Binding-site contacts:
Ligand atom CAN contacts residue ASN134 of chain 1.B at 4.0 Å.
Ligand atom CAK contacts residue LYS125 of chain 1.B at 4.2 Å.
Ligand atom CAE contacts residue SER135 of chain 1.B at 3.9 Å.
Ligand atom CAI contacts residue GLN136 of chain 1.B at 4.1 Å.
Ligand atom CAE contacts residue ASN134 of chain 1.B at 4.3 Å.
Ligand atom CAG contacts residue GLN136 of chain 1.B at 3.6 Å.
Ligand atom CAF contacts residue ALA64 of chain 1.A at 3.7 Å (hydrophobic).
Ligand atom OAA contacts residue PRO124 of chain 1.B at 3.9 Å.
Ligand atom CAG contacts residue ILE137 of chain 1.B at 4.0 Å (hydrophobic).
Ligand atom SAO contacts residue SER123 of chain 1.B at 4.0 Å.
Ligand atom CAK contacts residue SER123 of chain 1.B at 3.7 Å.
Ligand atom OAC contacts residue LYS125 of chain 1.B at 4.1 Å.
Ligand atom OAB contacts residue LYS125 of chain 1.B at 3.8 Å.
Ligand atom CAM contacts residue ALA133 of chain 1.B at 4.5 Å (hydrophobic).
Ligand atom SAO contacts residue PRO124 of chain 1.B at 4.1 Å.
Ligand atom CAE contacts residue THR89 of chain 1.A at 4.5 Å.
Ligand atom CAJ contacts residue ALA133 of chain 1.B at 3.3 Å (hydrophobic).
Ligand atom CAG contacts residue THR89 of chain 1.A at 3.8 Å.
Ligand atom CAE contacts residue ALA64 of chain 1.A at 3.5 Å (hydrophobic).
Ligand atom CAK contacts residue PRO124 of chain 1.B at 4.3 Å (hydrophobic).
Ligand atom CAF contacts residue SER135 of chain 1.B at 4.3 Å.
Ligand atom NAL contacts residue LYS125 of chain 1.B at 4.2 Å.
Ligand atom CAN contacts residue SER135 of chain 1.B at 4.3 Å.
Ligand atom CAE contacts residue PHE60 of chain 1.A at 4.3 Å (hydrophobic).
Ligand atom CAG contacts residue SER135 of chain 1.B at 3.4 Å.
Ligand atom CAI contacts residue SER135 of chain 1.B at 4.4 Å.
Ligand atom CAH contacts residue ALA133 of chain 1.B at 4.4 Å (hydrophobic).
Ligand atom SAO contacts residue LYS125 of chain 1.B at 4.1 Å.
Ligand atom NAL contacts residue ALA133 of chain 1.B at 3.4 Å (h-bond).
Ligand atom CAJ contacts residue ASN134 of chain 1.B at 4.4 Å.
Ligand atom CAI contacts residue ALA133 of chain 1.B at 4.0 Å (hydrophobic).
Ligand atom OAD contacts residue SER123 of chain 1.B at 3.1 Å (h-bond).
Ligand atom CAF contacts residue ASN134 of chain 1.B at 3.3 Å.
Ligand atom CAN contacts residue ALA133 of chain 1.B at 3.2 Å (hydrophobic).
Ligand atom CAK contacts residue ALA133 of chain 1.B at 4.3 Å (hydrophobic).
Ligand atom OAD contacts residue PRO124 of chain 1.B at 3.3 Å.
Ligand atom CAI contacts residue ILE137 of chain 1.B at 3.7 Å (hydrophobic).
Ligand atom OAD contacts residue LYS125 of chain 1.B at 3.1 Å (salt-bridge).
Ligand atom CAH contacts residue ASN134 of chain 1.B at 3.9 Å.

Sequence of chain 1.B:
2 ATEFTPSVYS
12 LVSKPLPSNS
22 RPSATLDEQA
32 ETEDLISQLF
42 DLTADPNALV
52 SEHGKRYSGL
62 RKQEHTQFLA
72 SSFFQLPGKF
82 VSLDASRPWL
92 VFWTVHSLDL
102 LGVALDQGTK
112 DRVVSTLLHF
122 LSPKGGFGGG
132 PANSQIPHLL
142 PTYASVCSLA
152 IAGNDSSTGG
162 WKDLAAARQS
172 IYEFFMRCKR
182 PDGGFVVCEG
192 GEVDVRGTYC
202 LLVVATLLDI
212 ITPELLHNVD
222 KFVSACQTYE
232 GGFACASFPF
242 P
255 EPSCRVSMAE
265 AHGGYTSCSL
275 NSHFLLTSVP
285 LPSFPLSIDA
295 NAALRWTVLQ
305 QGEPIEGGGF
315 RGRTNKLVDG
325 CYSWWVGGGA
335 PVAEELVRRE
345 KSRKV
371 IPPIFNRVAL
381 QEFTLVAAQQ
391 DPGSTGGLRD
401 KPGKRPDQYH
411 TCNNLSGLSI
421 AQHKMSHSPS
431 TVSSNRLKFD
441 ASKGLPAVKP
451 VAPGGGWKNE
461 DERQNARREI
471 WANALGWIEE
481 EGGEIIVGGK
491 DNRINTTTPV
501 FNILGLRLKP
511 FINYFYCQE

This small molecule binds to this protein.
Small molecule (SMILES): O=S(=O)(O)C[C@H](O)CNC1CCCCC1

Sequence of chain 1.A:
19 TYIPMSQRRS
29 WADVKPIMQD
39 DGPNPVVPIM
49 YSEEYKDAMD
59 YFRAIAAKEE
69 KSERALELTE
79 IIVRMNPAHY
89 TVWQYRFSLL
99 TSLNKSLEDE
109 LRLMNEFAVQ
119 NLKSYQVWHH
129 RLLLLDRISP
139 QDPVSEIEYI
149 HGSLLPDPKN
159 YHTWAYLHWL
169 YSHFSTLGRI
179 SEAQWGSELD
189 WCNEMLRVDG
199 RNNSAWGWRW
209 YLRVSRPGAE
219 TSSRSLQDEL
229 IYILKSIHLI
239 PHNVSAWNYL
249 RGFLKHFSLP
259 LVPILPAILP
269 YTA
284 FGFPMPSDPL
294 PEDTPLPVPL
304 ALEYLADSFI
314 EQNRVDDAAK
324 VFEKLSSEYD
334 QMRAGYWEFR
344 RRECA